This small molecule binds to this protein.
Small molecule (SMILES): O=C1C[C@@H](c2ccc(O)cc2)Oc2cc(O)cc(O)c21

Binding-site contacts:
Ligand atom C13 contacts residue GLY216 of chain 2.A at 3.3 Å.
Ligand atom C6 contacts residue PHE215 of chain 2.A at 3.8 Å (hydrophobic).
Ligand atom C12 contacts residue ASN336 of chain 2.A at 3.7 Å.
Ligand atom O2 contacts residue LEU263 of chain 2.A at 3.5 Å.
Ligand atom C11 contacts residue SER338 of chain 2.A at 3.6 Å.
Ligand atom O5 contacts residue MET137 of chain 1.A at 3.5 Å.
Ligand atom C3 contacts residue PHE265 of chain 2.A at 3.6 Å (hydrophobic).
Ligand atom C5 contacts residue MET137 of chain 1.A at 3.5 Å (hydrophobic).
Ligand atom C13 contacts residue VAL193 of chain 2.A at 3.7 Å (hydrophobic).
Ligand atom C3 contacts residue MET137 of chain 1.A at 3.7 Å (hydrophobic).
Ligand atom O5 contacts residue GLY256 of chain 2.A at 3.6 Å.
Ligand atom C14 contacts residue THR194 of chain 2.A at 3.6 Å.
Ligand atom C14 contacts residue SER133 of chain 2.A at 3.1 Å.
Ligand atom C15 contacts residue SER133 of chain 2.A at 3.4 Å.
Ligand atom C13 contacts residue GLU192 of chain 2.A at 3.5 Å.
Ligand atom O3 contacts residue THR194 of chain 2.A at 3.3 Å.
Ligand atom C4 contacts residue MET137 of chain 1.A at 3.2 Å (hydrophobic).
Ligand atom C14 contacts residue VAL193 of chain 2.A at 3.2 Å (hydrophobic).
Ligand atom O4 contacts residue ILE254 of chain 2.A at 3.5 Å.
Ligand atom O4 contacts residue PRO375 of chain 2.A at 3.1 Å.
Ligand atom O1 contacts residue PHE215 of chain 2.A at 3.6 Å.
Ligand atom C12 contacts residue THR194 of chain 2.A at 3.5 Å.
Ligand atom O2 contacts residue PHE265 of chain 2.A at 3.6 Å.
Ligand atom O4 contacts residue CYS164 of chain 2.A at 3.6 Å (h-bond).
Ligand atom O3 contacts residue VAL193 of chain 2.A at 3.2 Å (h-bond).
Ligand atom O3 contacts residue GLU192 of chain 2.A at 2.9 Å (salt-bridge).
Ligand atom C12 contacts residue GLY216 of chain 2.A at 3.2 Å.
Ligand atom O1 contacts residue SER338 of chain 2.A at 3.7 Å.
Ligand atom C7 contacts residue LEU263 of chain 2.A at 3.5 Å (hydrophobic).
Ligand atom C14 contacts residue GLU192 of chain 2.A at 3.5 Å.
Ligand atom O3 contacts residue ASP217 of chain 2.A at 3.3 Å (salt-bridge).
Ligand atom C4 contacts residue PHE265 of chain 2.A at 3.5 Å (hydrophobic).
Ligand atom O3 contacts residue GLY216 of chain 2.A at 2.6 Å (h-bond).
Ligand atom C8 contacts residue THR197 of chain 2.A at 3.7 Å.
Ligand atom O2 contacts residue THR197 of chain 2.A at 3.1 Å (h-bond).
Ligand atom O5 contacts residue PHE265 of chain 2.A at 3.3 Å.
Ligand atom O5 contacts residue THR264 of chain 2.A at 3.4 Å (h-bond).
Ligand atom C1 contacts residue CYS164 of chain 2.A at 3.3 Å (hydrophobic).
Ligand atom C13 contacts residue THR194 of chain 2.A at 3.1 Å.
Ligand atom C11 contacts residue PHE215 of chain 2.A at 3.4 Å (hydrophobic).

Sequence of chain 1.A:
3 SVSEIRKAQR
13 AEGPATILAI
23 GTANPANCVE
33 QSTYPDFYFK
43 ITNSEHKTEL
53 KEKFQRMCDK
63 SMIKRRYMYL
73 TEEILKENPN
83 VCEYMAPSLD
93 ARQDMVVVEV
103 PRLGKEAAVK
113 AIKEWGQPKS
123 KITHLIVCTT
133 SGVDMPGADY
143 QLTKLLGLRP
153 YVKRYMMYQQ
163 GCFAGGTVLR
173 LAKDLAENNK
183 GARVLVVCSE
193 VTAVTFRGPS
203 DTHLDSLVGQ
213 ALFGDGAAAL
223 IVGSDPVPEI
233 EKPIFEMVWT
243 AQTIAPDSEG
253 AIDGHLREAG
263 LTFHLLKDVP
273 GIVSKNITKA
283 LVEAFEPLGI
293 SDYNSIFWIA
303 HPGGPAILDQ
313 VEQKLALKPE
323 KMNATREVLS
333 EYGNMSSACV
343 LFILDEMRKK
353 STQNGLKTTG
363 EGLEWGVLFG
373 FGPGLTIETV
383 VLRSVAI

Sequence of chain 2.A:
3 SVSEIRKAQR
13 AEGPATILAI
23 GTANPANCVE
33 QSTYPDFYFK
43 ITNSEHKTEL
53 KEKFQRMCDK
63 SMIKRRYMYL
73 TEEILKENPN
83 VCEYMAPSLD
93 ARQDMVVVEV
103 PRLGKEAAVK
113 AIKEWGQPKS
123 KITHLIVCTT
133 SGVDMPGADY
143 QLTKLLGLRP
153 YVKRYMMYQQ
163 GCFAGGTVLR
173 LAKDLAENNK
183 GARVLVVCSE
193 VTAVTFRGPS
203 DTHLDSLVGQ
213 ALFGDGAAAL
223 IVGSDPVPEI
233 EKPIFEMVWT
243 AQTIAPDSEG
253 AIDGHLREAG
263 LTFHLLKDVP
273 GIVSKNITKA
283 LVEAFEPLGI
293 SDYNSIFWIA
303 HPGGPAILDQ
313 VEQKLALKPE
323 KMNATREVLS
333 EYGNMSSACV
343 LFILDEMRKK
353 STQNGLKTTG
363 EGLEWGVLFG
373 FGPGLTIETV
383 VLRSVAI